Sequence of chain 47.A:
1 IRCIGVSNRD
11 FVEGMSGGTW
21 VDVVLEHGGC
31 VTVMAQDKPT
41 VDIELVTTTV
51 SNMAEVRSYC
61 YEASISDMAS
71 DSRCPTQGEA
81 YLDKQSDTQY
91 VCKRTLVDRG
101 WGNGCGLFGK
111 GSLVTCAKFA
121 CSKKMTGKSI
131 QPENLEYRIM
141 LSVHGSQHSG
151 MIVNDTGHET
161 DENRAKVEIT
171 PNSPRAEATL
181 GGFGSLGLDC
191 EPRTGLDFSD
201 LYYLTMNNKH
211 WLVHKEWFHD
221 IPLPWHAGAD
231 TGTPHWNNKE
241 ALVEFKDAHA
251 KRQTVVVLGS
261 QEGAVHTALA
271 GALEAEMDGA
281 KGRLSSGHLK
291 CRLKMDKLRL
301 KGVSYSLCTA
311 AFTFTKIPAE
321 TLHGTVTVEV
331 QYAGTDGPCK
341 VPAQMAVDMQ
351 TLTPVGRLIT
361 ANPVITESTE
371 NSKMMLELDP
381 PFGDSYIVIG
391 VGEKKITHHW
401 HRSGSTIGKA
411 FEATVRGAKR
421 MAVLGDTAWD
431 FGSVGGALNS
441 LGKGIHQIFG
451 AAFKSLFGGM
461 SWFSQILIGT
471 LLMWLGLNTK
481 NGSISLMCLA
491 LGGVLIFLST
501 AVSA

Binding-site contacts:
Ligand atom O5 contacts residue ASN154 of chain 47.A at 2.4 Å (h-bond).
Ligand atom C2 contacts residue ASN154 of chain 47.A at 2.5 Å.
Ligand atom C5 contacts residue ASN154 of chain 47.A at 3.8 Å.
Ligand atom O3 contacts residue THR160 of chain 47.A at 4.3 Å.
Ligand atom C2 contacts residue THR160 of chain 47.A at 2.7 Å.
Ligand atom C4 contacts residue ASN154 of chain 47.A at 4.3 Å.
Ligand atom C4 contacts residue THR160 of chain 47.A at 3.6 Å.
Ligand atom C7 contacts residue THR160 of chain 47.A at 3.4 Å.
Ligand atom C6 contacts residue THR160 of chain 47.A at 3.7 Å.
Ligand atom N2 contacts residue THR160 of chain 47.A at 3.5 Å.
Ligand atom O5 contacts residue THR160 of chain 47.A at 3.2 Å.
Ligand atom C1 contacts residue THR160 of chain 47.A at 3.0 Å.
Ligand atom O7 contacts residue ASP161 of chain 47.A at 3.7 Å.
Ligand atom C3 contacts residue THR160 of chain 47.A at 3.9 Å.
Ligand atom C1 contacts residue ASN154 of chain 47.A at 1.6 Å.
Ligand atom C6 contacts residue HIS158 of chain 47.A at 4.0 Å.
Ligand atom O7 contacts residue THR160 of chain 47.A at 2.5 Å.
Ligand atom C5 contacts residue THR160 of chain 47.A at 3.7 Å.
Ligand atom C8 contacts residue ILE152 of chain 47.A at 4.3 Å (hydrophobic).
Ligand atom O6 contacts residue HIS158 of chain 47.A at 3.4 Å (h-bond).
Ligand atom C8 contacts residue VAL153 of chain 47.A at 4.4 Å (hydrophobic).
Ligand atom N2 contacts residue ASN154 of chain 47.A at 3.0 Å (h-bond).
Ligand atom O7 contacts residue ASN154 of chain 47.A at 2.7 Å (h-bond).
Ligand atom C7 contacts residue ASN154 of chain 47.A at 3.0 Å.
Ligand atom O5 contacts residue HIS158 of chain 47.A at 3.8 Å.
Ligand atom C8 contacts residue ASN154 of chain 47.A at 4.1 Å.
Ligand atom C3 contacts residue ASN154 of chain 47.A at 3.9 Å.

A protein and the small-molecule ligand that binds it are described below.
Small molecule (SMILES): CC(=O)N[C@@H]1[C@@H](O)[C@H](O)[C@@H](CO)O[C@H]1O